Sequence of chain 1.A:
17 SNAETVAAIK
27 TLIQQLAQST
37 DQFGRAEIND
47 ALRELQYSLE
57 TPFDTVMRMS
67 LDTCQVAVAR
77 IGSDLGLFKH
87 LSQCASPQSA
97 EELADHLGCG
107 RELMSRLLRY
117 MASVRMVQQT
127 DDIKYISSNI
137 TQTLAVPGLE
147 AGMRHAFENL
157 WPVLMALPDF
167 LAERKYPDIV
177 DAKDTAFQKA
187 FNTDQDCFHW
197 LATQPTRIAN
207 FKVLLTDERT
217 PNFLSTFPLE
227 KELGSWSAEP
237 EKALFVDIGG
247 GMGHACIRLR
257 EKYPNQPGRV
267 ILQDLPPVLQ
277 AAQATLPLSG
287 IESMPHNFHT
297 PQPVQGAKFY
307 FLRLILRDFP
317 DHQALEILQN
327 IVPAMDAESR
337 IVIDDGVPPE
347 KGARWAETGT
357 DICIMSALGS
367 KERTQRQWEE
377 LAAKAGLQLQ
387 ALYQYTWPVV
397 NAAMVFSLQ

Binding-site contacts:
Ligand atom C05 contacts residue EDO1 of chain 1.M at 3.7 Å.
Ligand atom C21 contacts residue CYS359 of chain 1.A at 3.5 Å (hydrophobic).
Ligand atom C13 contacts residue LEU156 of chain 1.A at 4.0 Å (hydrophobic).
Ligand atom C21 contacts residue LEU156 of chain 1.A at 3.8 Å (hydrophobic).
Ligand atom C08 contacts residue HIS151 of chain 1.A at 3.7 Å.
Ligand atom C04 contacts residue ILE360 of chain 1.A at 3.6 Å (hydrophobic).
Ligand atom C26 contacts residue ASP213 of chain 1.A at 3.6 Å.
Ligand atom C11 contacts residue HIS151 of chain 1.A at 3.8 Å.
Ligand atom N03 contacts residue ILE360 of chain 1.A at 3.7 Å.
Ligand atom C12 contacts residue CYS193 of chain 1.A at 3.5 Å (hydrophobic).
Ligand atom C14 contacts residue LEU156 of chain 1.A at 3.7 Å (hydrophobic).
Ligand atom C11 contacts residue PHE207 of chain 1.A at 3.9 Å (hydrophobic).
Ligand atom C13 contacts residue HIS151 of chain 1.A at 3.6 Å.
Ligand atom C02 contacts residue ASP314 of chain 1.A at 3.2 Å.
Ligand atom C04 contacts residue ASP314 of chain 1.A at 3.8 Å.
Ligand atom C12 contacts residue HIS151 of chain 1.A at 3.7 Å.
Ligand atom C01 contacts residue EDO1 of chain 1.M at 3.9 Å.
Ligand atom C22 contacts residue EDO1 of chain 1.M at 4.0 Å.
Ligand atom C02 contacts residue ILE360 of chain 1.A at 4.0 Å (hydrophobic).
Ligand atom C20 contacts residue SER66 of chain 1.B at 3.8 Å.
Ligand atom C26 contacts residue LEU210 of chain 1.A at 3.4 Å (hydrophobic).
Ligand atom C06 contacts residue HIS151 of chain 1.A at 3.8 Å.
Ligand atom C13 contacts residue ALA363 of chain 1.A at 3.6 Å (hydrophobic).
Ligand atom O16 contacts residue THR356 of chain 1.A at 3.7 Å.
Ligand atom C24 contacts residue GLY148 of chain 1.A at 3.8 Å.
Ligand atom C14 contacts residue HIS151 of chain 1.A at 3.6 Å.
Ligand atom C02 contacts residue LEU364 of chain 1.A at 3.5 Å (hydrophobic).
Ligand atom C10 contacts residue HIS151 of chain 1.A at 3.8 Å.
Ligand atom O09 contacts residue ASP314 of chain 1.A at 4.0 Å.
Ligand atom N03 contacts residue ASP314 of chain 1.A at 2.7 Å (salt-bridge).
Ligand atom C05 contacts residue ILE360 of chain 1.A at 3.9 Å (hydrophobic).
Ligand atom O09 contacts residue ARG313 of chain 1.A at 3.2 Å.
Ligand atom O09 contacts residue ILE360 of chain 1.A at 3.9 Å.
Ligand atom C25 contacts residue PHE59 of chain 1.B at 3.7 Å (hydrophobic).
Ligand atom C15 contacts residue EDO1 of chain 1.M at 4.0 Å.
Ligand atom O07 contacts residue LEU156 of chain 1.A at 3.5 Å.
Ligand atom C26 contacts residue GLY144 of chain 1.A at 4.0 Å.
Ligand atom C06 contacts residue EDO1 of chain 1.M at 3.6 Å.
Ligand atom O07 contacts residue EDO1 of chain 1.M at 3.8 Å.
Ligand atom O07 contacts residue HIS151 of chain 1.A at 2.8 Å (h-bond).

Sequence of chain 1.B:
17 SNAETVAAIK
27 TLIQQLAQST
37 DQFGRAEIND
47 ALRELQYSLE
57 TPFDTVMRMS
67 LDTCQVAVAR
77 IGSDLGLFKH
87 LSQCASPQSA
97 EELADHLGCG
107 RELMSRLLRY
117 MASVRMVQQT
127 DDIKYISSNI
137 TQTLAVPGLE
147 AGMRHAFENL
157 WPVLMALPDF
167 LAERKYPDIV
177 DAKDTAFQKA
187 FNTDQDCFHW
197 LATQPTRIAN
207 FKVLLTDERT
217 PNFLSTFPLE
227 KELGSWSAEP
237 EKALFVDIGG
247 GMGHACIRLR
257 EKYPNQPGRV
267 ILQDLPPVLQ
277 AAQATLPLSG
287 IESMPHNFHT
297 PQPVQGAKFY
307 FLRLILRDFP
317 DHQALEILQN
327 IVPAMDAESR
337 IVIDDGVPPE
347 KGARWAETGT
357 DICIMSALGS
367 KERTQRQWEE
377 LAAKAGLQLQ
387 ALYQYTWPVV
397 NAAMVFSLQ

The protein below binds the small molecule below.
Small molecule (SMILES): C/C=C/C=C/CCC[C@H](C)C(=O)c1c(O)c(-c2ccccc2)c[nH]c1=O